Sequence of chain 1.G:
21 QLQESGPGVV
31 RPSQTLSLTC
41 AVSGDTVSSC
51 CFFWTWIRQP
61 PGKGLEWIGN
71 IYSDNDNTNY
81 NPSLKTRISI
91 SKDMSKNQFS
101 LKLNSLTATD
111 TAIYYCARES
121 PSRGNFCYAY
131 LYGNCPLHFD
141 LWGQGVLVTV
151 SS

Binding-site contacts:
Ligand atom C5 contacts residue ASN371 of chain 1.E at 3.8 Å.
Ligand atom O5 contacts residue ASN371 of chain 1.E at 2.5 Å (h-bond).
Ligand atom C4 contacts residue GLY44 of chain 1.G at 3.8 Å.
Ligand atom N2 contacts residue ASN371 of chain 1.E at 2.7 Å (h-bond).
Ligand atom C2 contacts residue ASN371 of chain 1.E at 2.7 Å.
Ligand atom C3 contacts residue GLY44 of chain 1.G at 4.5 Å.
Ligand atom C8 contacts residue ASN372 of chain 1.E at 3.4 Å.
Ligand atom C3 contacts residue ASN371 of chain 1.E at 3.9 Å.
Ligand atom O6 contacts residue ASP45 of chain 1.G at 4.1 Å.
Ligand atom C1 contacts residue ASN371 of chain 1.E at 1.5 Å.
Ligand atom O4 contacts residue GLY44 of chain 1.G at 2.9 Å (h-bond).
Ligand atom C6 contacts residue ASN371 of chain 1.E at 3.9 Å.
Ligand atom C4 contacts residue ASN371 of chain 1.E at 4.4 Å.
Ligand atom O6 contacts residue GLY44 of chain 1.G at 4.1 Å.
Ligand atom O5 contacts residue ASN371 of chain 1.E at 4.1 Å.
Ligand atom C6 contacts residue GLY44 of chain 1.G at 3.7 Å.
Ligand atom C5 contacts residue ASN371 of chain 1.E at 4.3 Å.
Ligand atom C5 contacts residue GLY44 of chain 1.G at 3.6 Å.
Ligand atom O7 contacts residue ASN371 of chain 1.E at 3.2 Å (h-bond).
Ligand atom C8 contacts residue ASN371 of chain 1.E at 3.5 Å.
Ligand atom C7 contacts residue ASN371 of chain 1.E at 3.1 Å.

A protein and the small-molecule ligand that binds it are described below.
Small molecule (SMILES): CC(=O)N[C@H]1[C@H](O[C@H]2[C@H](O)[C@@H](NC(C)=O)CO[C@@H]2CO[C@@H]2O[C@@H](C)[C@@H](O)[C@@H](O)[C@@H]2O)O[C@H](CO)[C@@H](O)[C@@H]1O

Sequence of chain 1.E:
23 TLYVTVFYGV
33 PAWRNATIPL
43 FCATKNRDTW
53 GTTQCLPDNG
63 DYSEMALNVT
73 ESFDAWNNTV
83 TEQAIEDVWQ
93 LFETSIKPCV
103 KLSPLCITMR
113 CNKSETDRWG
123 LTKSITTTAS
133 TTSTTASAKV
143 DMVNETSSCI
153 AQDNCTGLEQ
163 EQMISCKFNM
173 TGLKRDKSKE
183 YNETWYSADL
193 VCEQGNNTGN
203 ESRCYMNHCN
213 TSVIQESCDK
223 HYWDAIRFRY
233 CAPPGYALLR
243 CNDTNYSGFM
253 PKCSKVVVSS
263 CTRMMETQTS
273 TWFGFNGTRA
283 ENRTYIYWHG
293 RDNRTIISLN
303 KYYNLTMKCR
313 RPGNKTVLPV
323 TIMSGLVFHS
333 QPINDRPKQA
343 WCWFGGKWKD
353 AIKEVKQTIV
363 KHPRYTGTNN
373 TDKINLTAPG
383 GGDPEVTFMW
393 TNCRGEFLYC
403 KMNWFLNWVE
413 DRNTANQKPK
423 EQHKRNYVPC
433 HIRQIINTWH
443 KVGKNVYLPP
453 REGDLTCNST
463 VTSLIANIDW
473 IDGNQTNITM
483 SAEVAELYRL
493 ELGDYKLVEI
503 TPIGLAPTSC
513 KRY